This protein binds this small molecule.
Small molecule (SMILES): OC[C@@H]1[C@@H](O)[C@@H](O)CN1Cc1csc2c(O)ncnc12

Sequence of chain 1.B:
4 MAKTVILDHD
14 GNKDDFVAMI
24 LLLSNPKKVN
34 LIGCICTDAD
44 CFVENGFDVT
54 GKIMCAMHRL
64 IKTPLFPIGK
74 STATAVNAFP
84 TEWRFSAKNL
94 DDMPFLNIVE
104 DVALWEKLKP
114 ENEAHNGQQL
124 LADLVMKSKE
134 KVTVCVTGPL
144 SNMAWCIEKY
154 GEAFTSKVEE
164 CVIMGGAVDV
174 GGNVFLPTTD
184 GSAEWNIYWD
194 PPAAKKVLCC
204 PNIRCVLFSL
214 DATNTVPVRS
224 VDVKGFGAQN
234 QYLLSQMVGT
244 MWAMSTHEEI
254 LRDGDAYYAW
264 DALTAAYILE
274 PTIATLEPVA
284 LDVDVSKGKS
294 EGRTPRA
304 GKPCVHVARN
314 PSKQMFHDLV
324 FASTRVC

Binding-site contacts:
Ligand atom C3' contacts residue CA1 of chain 1.M at 3.5 Å.
Ligand atom S7 contacts residue TRP86 of chain 1.B at 3.6 Å.
Ligand atom O5' contacts residue ASN176 of chain 1.B at 3.2 Å (h-bond).
Ligand atom S7 contacts residue ASN176 of chain 1.B at 3.7 Å.
Ligand atom O6 contacts residue ARG255 of chain 1.B at 2.6 Å (salt-bridge).
Ligand atom O2' contacts residue ASP264 of chain 1.B at 2.8 Å (salt-bridge).
Ligand atom C4' contacts residue ASN189 of chain 1.B at 3.6 Å.
Ligand atom C7 contacts residue ASP43 of chain 1.B at 3.3 Å.
Ligand atom C6 contacts residue ARG255 of chain 1.B at 3.7 Å.
Ligand atom N1 contacts residue TRP86 of chain 1.B at 3.4 Å.
Ligand atom C1' contacts residue ASP43 of chain 1.B at 3.3 Å.
Ligand atom O2' contacts residue CA1 of chain 1.M at 2.4 Å.
Ligand atom C2' contacts residue ASP17 of chain 1.B at 2.9 Å.
Ligand atom O3' contacts residue CA1 of chain 1.M at 2.5 Å.
Ligand atom O6 contacts residue TRP86 of chain 1.B at 3.5 Å.
Ligand atom C5 contacts residue TRP263 of chain 1.B at 3.6 Å (hydrophobic).
Ligand atom N3 contacts residue ASP43 of chain 1.B at 2.8 Å (salt-bridge).
Ligand atom C1' contacts residue TRP263 of chain 1.B at 3.7 Å (hydrophobic).
Ligand atom O5' contacts residue GLU187 of chain 1.B at 2.7 Å (salt-bridge).
Ligand atom C2 contacts residue TRP86 of chain 1.B at 3.5 Å (hydrophobic).
Ligand atom C2' contacts residue TRP263 of chain 1.B at 3.4 Å (hydrophobic).
Ligand atom C7 contacts residue PHE82 of chain 1.B at 3.4 Å (hydrophobic).
Ligand atom C4 contacts residue TRP86 of chain 1.B at 3.4 Å (hydrophobic).
Ligand atom C5' contacts residue GLU187 of chain 1.B at 3.6 Å.
Ligand atom C5 contacts residue TRP86 of chain 1.B at 3.4 Å (hydrophobic).
Ligand atom O3' contacts residue ASN189 of chain 1.B at 3.3 Å (h-bond).
Ligand atom N3 contacts residue TRP86 of chain 1.B at 3.4 Å.
Ligand atom C3' contacts residue ASP264 of chain 1.B at 3.1 Å.
Ligand atom C6 contacts residue TRP86 of chain 1.B at 3.5 Å (hydrophobic).
Ligand atom C8 contacts residue ASN176 of chain 1.B at 3.4 Å.
Ligand atom O3' contacts residue THR140 of chain 1.B at 3.0 Å (h-bond).
Ligand atom C2' contacts residue ASP264 of chain 1.B at 3.6 Å.
Ligand atom N4' contacts residue ASP43 of chain 1.B at 3.4 Å (salt-bridge).
Ligand atom C4 contacts residue ASP43 of chain 1.B at 3.7 Å.
Ligand atom O3' contacts residue ASP264 of chain 1.B at 2.4 Å (salt-bridge).
Ligand atom C3' contacts residue ASP17 of chain 1.B at 3.6 Å.
Ligand atom O2' contacts residue ASP17 of chain 1.B at 2.5 Å (salt-bridge).
Ligand atom S7 contacts residue TRP263 of chain 1.B at 3.7 Å.
Ligand atom O2' contacts residue ASP18 of chain 1.B at 3.2 Å (salt-bridge).
Ligand atom C2' contacts residue CA1 of chain 1.M at 3.5 Å.